The protein below binds the small molecule below.
Small molecule (SMILES): N=C(Nc1cccc(CO[C@@H](CN)COCc2cccc(/N=C(/N)c3cccs3)c2)c1)c1cccs1

Sequence of chain 2.A:
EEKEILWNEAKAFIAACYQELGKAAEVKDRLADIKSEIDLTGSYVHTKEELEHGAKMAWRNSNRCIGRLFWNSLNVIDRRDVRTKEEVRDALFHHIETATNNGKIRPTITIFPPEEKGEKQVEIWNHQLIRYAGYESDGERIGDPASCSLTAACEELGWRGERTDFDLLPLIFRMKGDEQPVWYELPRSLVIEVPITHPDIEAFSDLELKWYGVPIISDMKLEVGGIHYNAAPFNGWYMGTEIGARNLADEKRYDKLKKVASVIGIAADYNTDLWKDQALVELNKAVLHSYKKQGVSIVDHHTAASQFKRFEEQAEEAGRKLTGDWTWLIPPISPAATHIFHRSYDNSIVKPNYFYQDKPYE

Binding-site contacts:
Ligand atom N22 contacts residue HEM1 of chain 2.B at 2.6 Å (h-bond).
Ligand atom C02 contacts residue GLY237 of chain 2.A at 3.0 Å.
Ligand atom C12 contacts residue HEM1 of chain 2.B at 3.5 Å.
Ligand atom N22 contacts residue H4B1 of chain 2.C at 2.8 Å (h-bond).
Ligand atom C13 contacts residue HEM1 of chain 2.B at 3.4 Å.
Ligand atom C02 contacts residue HEM1 of chain 2.B at 3.7 Å.
Ligand atom C16 contacts residue GLU243 of chain 2.A at 3.5 Å.
Ligand atom C03 contacts residue PHE235 of chain 2.A at 3.6 Å (hydrophobic).
Ligand atom S01 contacts residue GLY237 of chain 2.A at 3.5 Å (h-bond).
Ligand atom C37 contacts residue HEM1 of chain 2.B at 3.7 Å.
Ligand atom C03 contacts residue PRO216 of chain 2.A at 3.4 Å (hydrophobic).
Ligand atom C24 contacts residue TYR357 of chain 2.A at 3.6 Å (hydrophobic).
Ligand atom N06 contacts residue GLU243 of chain 2.A at 2.9 Å (salt-bridge).
Ligand atom C19 contacts residue HEM1 of chain 2.B at 3.2 Å.
Ligand atom C04 contacts residue PRO216 of chain 2.A at 3.5 Å (hydrophobic).
Ligand atom C11 contacts residue GLU243 of chain 2.A at 3.3 Å.
Ligand atom C03 contacts residue ASN236 of chain 2.A at 3.7 Å.
Ligand atom S21 contacts residue GLN358 of chain 2.A at 3.1 Å (h-bond).
Ligand atom C02 contacts residue ASN236 of chain 2.A at 3.4 Å.
Ligand atom C15 contacts residue ILE218 of chain 2.A at 3.4 Å (hydrophobic).
Ligand atom N27 contacts residue TYR357 of chain 2.A at 3.4 Å.
Ligand atom N07 contacts residue GLU243 of chain 2.A at 2.5 Å (salt-bridge).
Ligand atom C21 contacts residue HEM1 of chain 2.B at 3.7 Å.
Ligand atom C21 contacts residue H4B1 of chain 2.C at 3.4 Å.
Ligand atom O18 contacts residue HEM1 of chain 2.B at 3.2 Å (h-bond).
Ligand atom C14 contacts residue ILE218 of chain 2.A at 3.6 Å (hydrophobic).
Ligand atom C11 contacts residue HEM1 of chain 2.B at 3.6 Å.
Ligand atom C02 contacts residue PHE235 of chain 2.A at 3.5 Å (hydrophobic).
Ligand atom S01 contacts residue HEM1 of chain 2.B at 3.3 Å (h-bond).
Ligand atom C15 contacts residue HEM1 of chain 2.B at 3.6 Å.
Ligand atom C03 contacts residue ILE218 of chain 2.A at 3.5 Å (hydrophobic).
Ligand atom C06 contacts residue GLU243 of chain 2.A at 3.4 Å.
Ligand atom C20 contacts residue HEM1 of chain 2.B at 3.6 Å.
Ligand atom C36 contacts residue TYR357 of chain 2.A at 3.3 Å (hydrophobic).
Ligand atom C25 contacts residue TYR357 of chain 2.A at 3.7 Å (hydrophobic).
Ligand atom C17 contacts residue ILE218 of chain 2.A at 3.5 Å (hydrophobic).
Ligand atom C04 contacts residue ILE218 of chain 2.A at 3.5 Å (hydrophobic).
Ligand atom C17 contacts residue HEM1 of chain 2.B at 3.6 Å.
Ligand atom N06 contacts residue TRP238 of chain 2.A at 3.0 Å (h-bond).
Ligand atom C14 contacts residue HEM1 of chain 2.B at 3.5 Å.